Binding-site contacts:
Ligand atom O5 contacts residue THR204 of chain 1.A at 4.5 Å.
Ligand atom C3 contacts residue ASN202 of chain 1.A at 3.8 Å.
Ligand atom N2 contacts residue THR204 of chain 1.A at 4.5 Å.
Ligand atom C2 contacts residue ASN202 of chain 1.A at 2.5 Å.
Ligand atom C8 contacts residue THR274 of chain 1.A at 3.5 Å.
Ligand atom C5 contacts residue LYS205 of chain 1.A at 3.5 Å.
Ligand atom O7 contacts residue ASN202 of chain 1.A at 3.9 Å.
Ligand atom C1 contacts residue LYS205 of chain 1.A at 3.4 Å.
Ligand atom C4 contacts residue ASN202 of chain 1.A at 4.2 Å.
Ligand atom C7 contacts residue THR274 of chain 1.A at 4.4 Å.
Ligand atom O5 contacts residue LYS205 of chain 1.A at 2.4 Å (salt-bridge).
Ligand atom C4 contacts residue LYS205 of chain 1.A at 4.4 Å.
Ligand atom C6 contacts residue LYS205 of chain 1.A at 3.3 Å.
Ligand atom O6 contacts residue LYS205 of chain 1.A at 3.4 Å.
Ligand atom C1 contacts residue ASN202 of chain 1.A at 1.4 Å.
Ligand atom N2 contacts residue ASN202 of chain 1.A at 3.0 Å (h-bond).
Ligand atom C2 contacts residue LYS205 of chain 1.A at 4.4 Å.
Ligand atom O5 contacts residue ASN202 of chain 1.A at 2.3 Å (h-bond).
Ligand atom C5 contacts residue ASN202 of chain 1.A at 3.6 Å.
Ligand atom C1 contacts residue THR204 of chain 1.A at 4.0 Å.
Ligand atom C8 contacts residue GLY273 of chain 1.A at 4.2 Å.
Ligand atom C7 contacts residue ASN202 of chain 1.A at 3.7 Å.

A small-molecule ligand and the protein it binds are described below.
Small molecule (SMILES): CC(=O)N[C@@H]1[C@@H](O)[C@H](O)[C@@H](CO)O[C@H]1O

Sequence of chain 1.A:
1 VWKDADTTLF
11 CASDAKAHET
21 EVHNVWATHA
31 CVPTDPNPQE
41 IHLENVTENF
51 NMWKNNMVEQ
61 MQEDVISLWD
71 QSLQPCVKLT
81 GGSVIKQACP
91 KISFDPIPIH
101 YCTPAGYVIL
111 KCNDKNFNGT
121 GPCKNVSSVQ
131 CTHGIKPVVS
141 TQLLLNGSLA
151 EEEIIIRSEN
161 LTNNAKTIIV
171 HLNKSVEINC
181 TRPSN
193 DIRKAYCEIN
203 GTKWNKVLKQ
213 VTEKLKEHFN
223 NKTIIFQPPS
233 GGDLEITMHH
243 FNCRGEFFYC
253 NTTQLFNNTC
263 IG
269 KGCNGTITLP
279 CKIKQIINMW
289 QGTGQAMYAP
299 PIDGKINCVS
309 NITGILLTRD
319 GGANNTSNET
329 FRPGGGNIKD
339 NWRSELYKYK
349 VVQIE